Binding-site contacts:
Ligand atom N1 contacts residue ASP117 of chain 1.A at 2.7 Å (salt-bridge).
Ligand atom O1G contacts residue GLY12 of chain 1.A at 3.4 Å (h-bond).
Ligand atom N7 contacts residue ASN114 of chain 1.A at 3.1 Å (h-bond).
Ligand atom O6 contacts residue SER144 of chain 1.A at 3.7 Å.
Ligand atom O2A contacts residue GLY14 of chain 1.A at 3.4 Å.
Ligand atom C5' contacts residue GLY12 of chain 1.A at 3.7 Å.
Ligand atom N2 contacts residue LEU118 of chain 1.A at 3.2 Å.
Ligand atom O2B contacts residue SER16 of chain 1.A at 3.2 Å (h-bond).
Ligand atom O2A contacts residue LYS15 of chain 1.A at 3.7 Å.
Ligand atom O2A contacts residue ALA17 of chain 1.A at 2.9 Å (h-bond).
Ligand atom O6 contacts residue ALA146 of chain 1.A at 3.1 Å (h-bond).
Ligand atom O1B contacts residue GLY12 of chain 1.A at 3.6 Å (h-bond).
Ligand atom O1B contacts residue GLY14 of chain 1.A at 3.2 Å (h-bond).
Ligand atom O4' contacts residue LYS115 of chain 1.A at 3.2 Å (salt-bridge).
Ligand atom N7 contacts residue ALA145 of chain 1.A at 3.6 Å.
Ligand atom C6 contacts residue LYS115 of chain 1.A at 3.6 Å.
Ligand atom N1 contacts residue ALA146 of chain 1.A at 3.2 Å.
Ligand atom N2 contacts residue ASP117 of chain 1.A at 2.9 Å (salt-bridge).
Ligand atom O6 contacts residue LYS115 of chain 1.A at 3.3 Å.
Ligand atom N3B contacts residue GLY12 of chain 1.A at 2.9 Å (h-bond).
Ligand atom O6 contacts residue ASP117 of chain 1.A at 2.9 Å (salt-bridge).
Ligand atom PA contacts residue GLY14 of chain 1.A at 3.7 Å.
Ligand atom O2A contacts residue SER16 of chain 1.A at 3.3 Å (h-bond).
Ligand atom O3A contacts residue GLY12 of chain 1.A at 3.7 Å.
Ligand atom C2 contacts residue ASP117 of chain 1.A at 3.5 Å.
Ligand atom O3A contacts residue LYS15 of chain 1.A at 3.5 Å (salt-bridge).
Ligand atom O1G contacts residue LYS15 of chain 1.A at 3.2 Å (salt-bridge).
Ligand atom O3A contacts residue GLY14 of chain 1.A at 3.0 Å (h-bond).
Ligand atom PG contacts residue MG1 of chain 1.D at 3.6 Å.
Ligand atom C6 contacts residue ASP117 of chain 1.A at 3.2 Å.
Ligand atom O1G contacts residue PRO11 of chain 1.A at 3.2 Å.
Ligand atom O3G contacts residue MG1 of chain 1.D at 2.2 Å.
Ligand atom O2B contacts residue MG1 of chain 1.D at 2.5 Å.
Ligand atom PB contacts residue LYS15 of chain 1.A at 3.6 Å.
Ligand atom O1B contacts residue VAL13 of chain 1.A at 3.5 Å (h-bond).
Ligand atom PG contacts residue GLY12 of chain 1.A at 3.5 Å.
Ligand atom O1B contacts residue LYS15 of chain 1.A at 2.7 Å (salt-bridge).
Ligand atom O6 contacts residue ALA145 of chain 1.A at 3.2 Å (h-bond).
Ligand atom C6 contacts residue ALA146 of chain 1.A at 3.4 Å (hydrophobic).
Ligand atom C5 contacts residue LYS115 of chain 1.A at 3.7 Å.

This small molecule binds to this protein.
Small molecule (SMILES): Nc1nc2c(ncn2[C@@H]2O[C@H](CO[P](=O)(O)O[P](=O)(O)NP(=O)(O)O)[C@@H](O)[C@H]2O)c(=O)[nH]1

Sequence of chain 1.A:
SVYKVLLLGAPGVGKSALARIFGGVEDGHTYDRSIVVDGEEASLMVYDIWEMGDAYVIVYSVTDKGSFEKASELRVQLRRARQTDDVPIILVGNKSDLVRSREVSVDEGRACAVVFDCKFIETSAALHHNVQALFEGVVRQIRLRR